A protein and the small-molecule ligand that binds it are described below.
Small molecule (SMILES): C[C@H](NC(=O)[C@H](Cc1cnc[nH]1)NC(=O)[C@@H](N)CCCNC(N)=[NH2+])C(=O)N[C@@H](COP(=O)(O)O)C(=O)N[C@@H](CC(=O)O)C(=O)N[C@H](C=O)CO

Binding-site contacts:
Ligand atom O contacts residue LYS54 of chain 1.G at 2.7 Å (salt-bridge).
Ligand atom O contacts residue LEU227 of chain 1.G at 3.9 Å.
Ligand atom O2P contacts residue ARG134 of chain 1.G at 2.8 Å (salt-bridge).
Ligand atom C contacts residue LEU179 of chain 1.G at 3.5 Å (hydrophobic).
Ligand atom ND1 contacts residue TRP235 of chain 1.G at 3.3 Å (h-bond).
Ligand atom CD2 contacts residue GLU187 of chain 1.G at 3.2 Å.
Ligand atom N contacts residue ASN231 of chain 1.G at 3.0 Å (h-bond).
Ligand atom NE2 contacts residue TYR186 of chain 1.G at 3.3 Å.
Ligand atom CA contacts residue ASN180 of chain 1.G at 3.7 Å.
Ligand atom P contacts residue ARG134 of chain 1.G at 3.8 Å.
Ligand atom OD2 contacts residue GLY176 of chain 1.G at 3.6 Å.
Ligand atom N contacts residue LEU179 of chain 1.G at 3.4 Å.
Ligand atom O3P contacts residue ARG61 of chain 1.G at 2.7 Å (salt-bridge).
Ligand atom O1P contacts residue ARG134 of chain 1.G at 2.8 Å (salt-bridge).
Ligand atom O contacts residue LEU179 of chain 1.G at 3.9 Å.
Ligand atom O contacts residue ASN231 of chain 1.G at 3.0 Å (h-bond).
Ligand atom CA contacts residue ASN231 of chain 1.G at 3.8 Å.
Ligand atom OD2 contacts residue LYS127 of chain 1.G at 3.7 Å.
Ligand atom C contacts residue ASN231 of chain 1.G at 3.9 Å.
Ligand atom CE1 contacts residue TYR186 of chain 1.G at 3.5 Å (hydrophobic).
Ligand atom CB contacts residue ASN180 of chain 1.G at 3.5 Å.
Ligand atom O1P contacts residue TYR135 of chain 1.G at 2.7 Å (h-bond).
Ligand atom P contacts residue ARG61 of chain 1.G at 3.7 Å.
Ligand atom CB contacts residue ASN231 of chain 1.G at 3.7 Å.
Ligand atom O contacts residue VAL183 of chain 1.G at 3.5 Å.
Ligand atom CB contacts residue ASN180 of chain 1.G at 3.5 Å.
Ligand atom CE1 contacts residue TRP235 of chain 1.G at 3.4 Å (hydrophobic).
Ligand atom NH1 contacts residue ARG65 of chain 1.G at 3.8 Å.
Ligand atom O2P contacts residue ARG61 of chain 1.G at 2.9 Å (salt-bridge).
Ligand atom O3P contacts residue TYR135 of chain 1.G at 3.8 Å.
Ligand atom CA contacts residue ASN180 of chain 1.G at 3.6 Å.
Ligand atom CG contacts residue GLY176 of chain 1.G at 3.8 Å.
Ligand atom CA contacts residue ASN231 of chain 1.G at 3.8 Å.
Ligand atom C contacts residue ASN180 of chain 1.G at 3.6 Å.
Ligand atom P contacts residue TYR135 of chain 1.G at 3.8 Å.
Ligand atom CA contacts residue LEU179 of chain 1.G at 3.7 Å (hydrophobic).
Ligand atom O contacts residue LEU179 of chain 1.G at 3.5 Å.
Ligand atom O contacts residue LEU234 of chain 1.G at 3.2 Å.
Ligand atom N contacts residue ASN180 of chain 1.G at 2.8 Å (h-bond).
Ligand atom O contacts residue LYS54 of chain 1.G at 3.4 Å.

Sequence of chain 1.G:
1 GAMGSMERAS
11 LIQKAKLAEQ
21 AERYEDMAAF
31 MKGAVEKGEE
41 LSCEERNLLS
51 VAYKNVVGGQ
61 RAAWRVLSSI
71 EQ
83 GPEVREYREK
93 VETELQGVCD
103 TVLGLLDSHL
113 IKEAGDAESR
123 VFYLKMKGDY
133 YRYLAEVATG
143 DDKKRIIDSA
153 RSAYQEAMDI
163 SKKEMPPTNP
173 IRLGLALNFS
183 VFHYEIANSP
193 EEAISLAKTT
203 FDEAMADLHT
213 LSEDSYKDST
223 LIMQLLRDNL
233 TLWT